Sequence of chain 1.B:
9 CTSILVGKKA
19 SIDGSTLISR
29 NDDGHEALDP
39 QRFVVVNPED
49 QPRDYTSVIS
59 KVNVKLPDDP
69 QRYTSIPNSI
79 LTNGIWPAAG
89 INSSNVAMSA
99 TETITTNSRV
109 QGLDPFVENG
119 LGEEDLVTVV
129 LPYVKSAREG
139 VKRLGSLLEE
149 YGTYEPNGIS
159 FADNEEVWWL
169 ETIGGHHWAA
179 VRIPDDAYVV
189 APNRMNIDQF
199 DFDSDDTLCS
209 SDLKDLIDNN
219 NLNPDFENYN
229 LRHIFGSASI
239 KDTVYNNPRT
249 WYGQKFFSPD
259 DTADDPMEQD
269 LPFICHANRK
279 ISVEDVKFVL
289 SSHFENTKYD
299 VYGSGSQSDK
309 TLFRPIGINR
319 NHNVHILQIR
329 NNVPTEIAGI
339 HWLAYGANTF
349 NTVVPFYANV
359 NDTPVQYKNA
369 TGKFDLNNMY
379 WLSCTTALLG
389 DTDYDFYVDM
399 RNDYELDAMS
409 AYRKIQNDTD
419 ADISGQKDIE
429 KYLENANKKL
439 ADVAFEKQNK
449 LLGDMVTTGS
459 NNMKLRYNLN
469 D

The small molecule below binds the protein below.
Small molecule (SMILES): C[C@H](N)C(=O)O

Binding-site contacts:
Ligand atom N contacts residue ASN191 of chain 1.B at 4.1 Å.
Ligand atom O contacts residue TYR243 of chain 1.B at 2.5 Å (h-bond).
Ligand atom OXT contacts residue ARG318 of chain 1.B at 3.1 Å (salt-bridge).
Ligand atom N contacts residue ASP31 of chain 1.B at 3.2 Å (salt-bridge).
Ligand atom C contacts residue ASN191 of chain 1.B at 3.4 Å.
Ligand atom C contacts residue TYR243 of chain 1.B at 3.2 Å (hydrophobic).
Ligand atom C contacts residue ARG312 of chain 1.B at 4.1 Å.
Ligand atom OXT contacts residue CYS9 of chain 1.B at 3.3 Å (h-bond).
Ligand atom O contacts residue ARG318 of chain 1.B at 4.5 Å.
Ligand atom CA contacts residue MET1 of chain 1.H at 3.4 Å (hydrophobic).
Ligand atom C contacts residue MET1 of chain 1.H at 4.4 Å (hydrophobic).
Ligand atom C contacts residue CYS9 of chain 1.B at 3.7 Å (hydrophobic).
Ligand atom CA contacts residue THR101 of chain 1.B at 4.1 Å.
Ligand atom CB contacts residue MET1 of chain 1.H at 3.6 Å (hydrophobic).
Ligand atom C contacts residue ARG318 of chain 1.B at 3.9 Å.
Ligand atom CA contacts residue ASN191 of chain 1.B at 3.5 Å.
Ligand atom N contacts residue CYS9 of chain 1.B at 3.1 Å (h-bond).
Ligand atom N contacts residue MET1 of chain 1.H at 2.9 Å.
Ligand atom OXT contacts residue ARG312 of chain 1.B at 2.9 Å (salt-bridge).
Ligand atom CA contacts residue CYS9 of chain 1.B at 3.7 Å (hydrophobic).
Ligand atom OXT contacts residue ASN191 of chain 1.B at 3.5 Å (h-bond).
Ligand atom O contacts residue ASN191 of chain 1.B at 3.5 Å (h-bond).
Ligand atom OXT contacts residue TYR243 of chain 1.B at 3.0 Å (h-bond).
Ligand atom CB contacts residue THR101 of chain 1.B at 3.7 Å.
Ligand atom OXT contacts residue ASP31 of chain 1.B at 4.3 Å.
Ligand atom CA contacts residue ASP31 of chain 1.B at 4.5 Å.